Sequence of chain 1.F:
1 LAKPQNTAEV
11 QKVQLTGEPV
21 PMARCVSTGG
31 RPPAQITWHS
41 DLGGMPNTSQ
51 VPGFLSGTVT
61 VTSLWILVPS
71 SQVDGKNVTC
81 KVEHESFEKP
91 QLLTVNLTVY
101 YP

This protein binds this small molecule.
Small molecule (SMILES): CC(=O)N[C@H]1[C@H](O[C@H]2[C@H](O)[C@@H](NC(C)=O)CO[C@@H]2CO)O[C@H](CO)[C@@H](O)[C@@H]1O

Binding-site contacts:
Ligand atom C2 contacts residue ASN77 of chain 1.F at 2.3 Å.
Ligand atom C5 contacts residue ASN77 of chain 1.F at 3.7 Å.
Ligand atom C7 contacts residue ASN77 of chain 1.F at 2.7 Å.
Ligand atom C7 contacts residue NAG1 of chain 1.L at 4.3 Å.
Ligand atom C4 contacts residue ASN77 of chain 1.F at 4.2 Å.
Ligand atom C2 contacts residue NAG1 of chain 1.L at 4.3 Å.
Ligand atom C1 contacts residue ASN77 of chain 1.F at 1.5 Å.
Ligand atom N2 contacts residue NAG1 of chain 1.L at 4.2 Å.
Ligand atom O5 contacts residue THR94 of chain 1.F at 3.8 Å.
Ligand atom C8 contacts residue ASN77 of chain 1.F at 4.1 Å.
Ligand atom O7 contacts residue ASN77 of chain 1.F at 2.3 Å (h-bond).
Ligand atom O6 contacts residue THR94 of chain 1.F at 4.0 Å.
Ligand atom C8 contacts residue NAG1 of chain 1.L at 4.3 Å.
Ligand atom N2 contacts residue ASN77 of chain 1.F at 2.8 Å (h-bond).
Ligand atom C1 contacts residue NAG1 of chain 1.L at 3.4 Å.
Ligand atom C6 contacts residue THR94 of chain 1.F at 4.0 Å.
Ligand atom O5 contacts residue NAG1 of chain 1.L at 4.2 Å.
Ligand atom C3 contacts residue ASN77 of chain 1.F at 3.7 Å.
Ligand atom C5 contacts residue NAG1 of chain 1.L at 4.5 Å.
Ligand atom O5 contacts residue ASN77 of chain 1.F at 2.4 Å (h-bond).